The small molecule below binds the protein below.
Small molecule (SMILES): CC(=O)N1Cc2ccccc2[C@@H](c2cccc(C#N)c2)C1

Sequence of chain 2.A:
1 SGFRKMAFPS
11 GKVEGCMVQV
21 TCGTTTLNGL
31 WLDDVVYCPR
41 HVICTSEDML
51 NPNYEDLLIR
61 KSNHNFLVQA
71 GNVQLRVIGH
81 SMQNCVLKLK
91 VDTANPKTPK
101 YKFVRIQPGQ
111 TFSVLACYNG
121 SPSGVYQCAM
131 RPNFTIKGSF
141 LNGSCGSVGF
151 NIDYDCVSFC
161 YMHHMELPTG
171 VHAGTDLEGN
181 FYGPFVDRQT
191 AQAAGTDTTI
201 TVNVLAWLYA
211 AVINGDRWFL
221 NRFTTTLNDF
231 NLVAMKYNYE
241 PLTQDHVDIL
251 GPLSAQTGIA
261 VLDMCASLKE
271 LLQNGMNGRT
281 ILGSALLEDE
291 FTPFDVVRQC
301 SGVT

Binding-site contacts:
Ligand atom C14 contacts residue CYS44 of chain 2.A at 4.0 Å (hydrophobic).
Ligand atom N1 contacts residue HIS164 of chain 2.A at 3.5 Å (h-bond).
Ligand atom C13 contacts residue MET49 of chain 2.A at 3.8 Å (hydrophobic).
Ligand atom C9 contacts residue ASP187 of chain 2.A at 3.8 Å.
Ligand atom C7 contacts residue MET165 of chain 2.A at 4.0 Å (hydrophobic).
Ligand atom C2 contacts residue CYS145 of chain 2.A at 3.5 Å (hydrophobic).
Ligand atom N1 contacts residue HIS41 of chain 2.A at 3.5 Å (h-bond).
Ligand atom N1 contacts residue MET165 of chain 2.A at 3.8 Å.
Ligand atom C9 contacts residue MET165 of chain 2.A at 3.8 Å (hydrophobic).
Ligand atom C10 contacts residue HIS41 of chain 2.A at 3.8 Å.
Ligand atom O contacts residue SER144 of chain 2.A at 3.6 Å (h-bond).
Ligand atom C7 contacts residue ARG188 of chain 2.A at 4.0 Å.
Ligand atom C12 contacts residue MET49 of chain 2.A at 3.6 Å (hydrophobic).
Ligand atom C1 contacts residue GLY143 of chain 2.A at 3.9 Å.
Ligand atom N1 contacts residue ASP187 of chain 2.A at 3.0 Å.
Ligand atom C14 contacts residue HIS41 of chain 2.A at 4.0 Å.
Ligand atom C contacts residue HIS164 of chain 2.A at 4.0 Å.
Ligand atom C8 contacts residue MET49 of chain 2.A at 3.6 Å (hydrophobic).
Ligand atom C14 contacts residue THR25 of chain 2.A at 3.4 Å.
Ligand atom C11 contacts residue HIS41 of chain 2.A at 4.0 Å.
Ligand atom C8 contacts residue HIS164 of chain 2.A at 3.6 Å.
Ligand atom C contacts residue CYS145 of chain 2.A at 1.8 Å (hydrophobic).
Ligand atom N contacts residue CYS145 of chain 2.A at 3.2 Å (h-bond).
Ligand atom C8 contacts residue MET165 of chain 2.A at 3.9 Å (hydrophobic).
Ligand atom C9 contacts residue HIS41 of chain 2.A at 3.6 Å.
Ligand atom C13 contacts residue HIS41 of chain 2.A at 3.7 Å.
Ligand atom O contacts residue GLY143 of chain 2.A at 2.9 Å (h-bond).
Ligand atom O contacts residue CYS145 of chain 2.A at 3.1 Å.
Ligand atom C1 contacts residue CYS145 of chain 2.A at 2.5 Å (hydrophobic).
Ligand atom C7 contacts residue MET49 of chain 2.A at 3.4 Å (hydrophobic).
Ligand atom C9 contacts residue HIS164 of chain 2.A at 3.2 Å.
Ligand atom C12 contacts residue HIS41 of chain 2.A at 3.6 Å.
Ligand atom O contacts residue ASN142 of chain 2.A at 3.9 Å.
Ligand atom C9 contacts residue MET49 of chain 2.A at 3.9 Å (hydrophobic).
Ligand atom C13 contacts residue CYS44 of chain 2.A at 4.1 Å (hydrophobic).
Ligand atom C6 contacts residue MET49 of chain 2.A at 3.8 Å (hydrophobic).
Ligand atom C15 contacts residue THR25 of chain 2.A at 3.8 Å.
Ligand atom C10 contacts residue HIS164 of chain 2.A at 3.2 Å.
Ligand atom C6 contacts residue GLN189 of chain 2.A at 4.0 Å.
Ligand atom C contacts residue SER144 of chain 2.A at 4.0 Å.